A protein and the small-molecule ligand that binds it are described below.
Small molecule (SMILES): CCCCCCCCCCC[PH](=O)OCCCC

Binding-site contacts:
Ligand atom C2 contacts residue HIS353 of chain 1.B at 4.1 Å.
Ligand atom C3 contacts residue BOG1 of chain 1.M at 4.1 Å.
Ligand atom O1P contacts residue SER153 of chain 1.B at 2.6 Å (h-bond).
Ligand atom C4 contacts residue LEU67 of chain 1.B at 3.6 Å (hydrophobic).
Ligand atom P contacts residue GLN154 of chain 1.B at 3.5 Å.
Ligand atom O2P contacts residue SER153 of chain 1.B at 2.6 Å (h-bond).
Ligand atom CY4 contacts residue TRP275 of chain 1.B at 3.6 Å (hydrophobic).
Ligand atom CY2 contacts residue TRP275 of chain 1.B at 3.8 Å (hydrophobic).
Ligand atom O2P contacts residue GLN154 of chain 1.B at 3.8 Å.
Ligand atom C9 contacts residue LEU326 of chain 1.B at 3.8 Å (hydrophobic).
Ligand atom CY2 contacts residue VAL182 of chain 1.B at 4.2 Å (hydrophobic).
Ligand atom C2 contacts residue SER153 of chain 1.B at 3.8 Å.
Ligand atom C11 contacts residue ILE192 of chain 1.B at 4.0 Å (hydrophobic).
Ligand atom C3 contacts residue LEU67 of chain 1.B at 4.0 Å (hydrophobic).
Ligand atom CY4 contacts residue VAL185 of chain 1.B at 3.9 Å (hydrophobic).
Ligand atom C1 contacts residue SER153 of chain 1.B at 2.6 Å.
Ligand atom P contacts residue SER153 of chain 1.B at 1.6 Å.
Ligand atom C11 contacts residue MET196 of chain 1.B at 3.7 Å (hydrophobic).
Ligand atom O1P contacts residue GLY66 of chain 1.B at 3.7 Å.
Ligand atom C10 contacts residue ILE192 of chain 1.B at 3.7 Å (hydrophobic).
Ligand atom C5 contacts residue ILE243 of chain 1.B at 3.8 Å (hydrophobic).
Ligand atom CY1 contacts residue SER153 of chain 1.B at 3.9 Å.
Ligand atom C1 contacts residue LEU326 of chain 1.B at 3.6 Å (hydrophobic).
Ligand atom C11 contacts residue LEU326 of chain 1.B at 4.0 Å (hydrophobic).
Ligand atom CY4 contacts residue MET196 of chain 1.B at 4.1 Å (hydrophobic).
Ligand atom C6 contacts residue LEU67 of chain 1.B at 4.1 Å (hydrophobic).
Ligand atom CY1 contacts residue TRP275 of chain 1.B at 3.8 Å (hydrophobic).
Ligand atom C1 contacts residue HIS353 of chain 1.B at 3.3 Å.
Ligand atom C4 contacts residue BOG1 of chain 1.M at 3.9 Å.
Ligand atom C2 contacts residue LEU67 of chain 1.B at 3.5 Å (hydrophobic).
Ligand atom O2P contacts residue VAL182 of chain 1.B at 4.1 Å.
Ligand atom O1P contacts residue GLN154 of chain 1.B at 2.9 Å (h-bond).
Ligand atom C11 contacts residue THR190 of chain 1.B at 3.9 Å.
Ligand atom CY2 contacts residue VAL185 of chain 1.B at 3.9 Å (hydrophobic).
Ligand atom C3 contacts residue LEU326 of chain 1.B at 3.6 Å (hydrophobic).
Ligand atom CY1 contacts residue LEU67 of chain 1.B at 4.1 Å (hydrophobic).
Ligand atom O1P contacts residue LEU67 of chain 1.B at 2.8 Å (h-bond).
Ligand atom CY3 contacts residue LEU326 of chain 1.B at 4.1 Å (hydrophobic).
Ligand atom C10 contacts residue MET196 of chain 1.B at 3.6 Å (hydrophobic).
Ligand atom P contacts residue HIS353 of chain 1.B at 3.7 Å.

Sequence of chain 1.B:
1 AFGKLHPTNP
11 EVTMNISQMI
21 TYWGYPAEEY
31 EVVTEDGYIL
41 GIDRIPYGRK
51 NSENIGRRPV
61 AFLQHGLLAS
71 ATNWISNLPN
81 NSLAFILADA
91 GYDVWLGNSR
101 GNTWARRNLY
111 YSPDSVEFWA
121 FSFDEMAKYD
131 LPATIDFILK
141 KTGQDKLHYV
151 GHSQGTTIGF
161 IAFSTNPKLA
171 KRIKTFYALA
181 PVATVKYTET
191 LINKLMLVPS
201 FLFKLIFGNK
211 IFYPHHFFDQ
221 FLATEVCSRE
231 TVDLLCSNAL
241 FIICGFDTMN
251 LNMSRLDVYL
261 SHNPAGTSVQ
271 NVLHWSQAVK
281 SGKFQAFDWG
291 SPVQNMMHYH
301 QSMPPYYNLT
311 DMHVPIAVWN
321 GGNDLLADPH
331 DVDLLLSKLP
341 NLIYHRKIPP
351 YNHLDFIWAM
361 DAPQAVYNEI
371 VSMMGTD